Binding-site contacts:
Ligand atom N14 contacts residue ASN47 of chain 2.A at 4.3 Å.
Ligand atom N21 contacts residue GLU19 of chain 2.A at 2.9 Å (salt-bridge).
Ligand atom C07 contacts residue ASN47 of chain 2.A at 4.4 Å.
Ligand atom C09 contacts residue ASN47 of chain 2.A at 4.2 Å.
Ligand atom N22 contacts residue VAL51 of chain 2.A at 3.9 Å.
Ligand atom C20 contacts residue GLU19 of chain 2.A at 3.7 Å.
Ligand atom C11 contacts residue ASN47 of chain 2.A at 4.1 Å.
Ligand atom C08 contacts residue GLU44 of chain 2.A at 4.0 Å.
Ligand atom C04 contacts residue GLU44 of chain 2.A at 3.9 Å.
Ligand atom C08 contacts residue ASN47 of chain 2.A at 4.5 Å.
Ligand atom C02 contacts residue CSO43 of chain 2.A at 4.2 Å.
Ligand atom C13 contacts residue ASN47 of chain 2.A at 3.4 Å.
Ligand atom C06 contacts residue GLU44 of chain 2.A at 3.6 Å.
Ligand atom C05 contacts residue GLU44 of chain 2.A at 3.6 Å.
Ligand atom C03 contacts residue CSO43 of chain 2.A at 4.3 Å.
Ligand atom C12 contacts residue ASN47 of chain 2.A at 4.1 Å.
Ligand atom C02 contacts residue GLU44 of chain 2.A at 3.8 Å.
Ligand atom S10 contacts residue ASN47 of chain 2.A at 3.9 Å.
Ligand atom C03 contacts residue GLU44 of chain 2.A at 3.6 Å.
Ligand atom N21 contacts residue LEU48 of chain 2.A at 3.4 Å.
Ligand atom C01 contacts residue GLU44 of chain 2.A at 3.8 Å.
Ligand atom C20 contacts residue LEU48 of chain 2.A at 4.2 Å (hydrophobic).
Ligand atom C07 contacts residue GLU44 of chain 2.A at 4.3 Å.
Ligand atom N22 contacts residue GLU19 of chain 2.A at 2.9 Å (salt-bridge).

Sequence of chain 2.A:
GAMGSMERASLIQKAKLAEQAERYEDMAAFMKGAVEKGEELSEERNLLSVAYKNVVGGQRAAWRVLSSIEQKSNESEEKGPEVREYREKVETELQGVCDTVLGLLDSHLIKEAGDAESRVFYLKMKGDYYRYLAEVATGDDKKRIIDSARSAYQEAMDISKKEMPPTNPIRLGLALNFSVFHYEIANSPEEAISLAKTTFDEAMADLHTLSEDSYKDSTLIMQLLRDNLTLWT

A small-molecule ligand and the protein it binds are described below.
Small molecule (SMILES): [H]/N=C(\N)c1cc(-c2ccccc2)c(-c2cncn2CCN)s1